Binding-site contacts:
Ligand atom N1 contacts residue TYR270 of chain 1.A at 3.7 Å.
Ligand atom O4' contacts residue TRP133 of chain 1.A at 3.7 Å.
Ligand atom C4 contacts residue TYR270 of chain 1.A at 3.7 Å (hydrophobic).
Ligand atom C5 contacts residue GLY127 of chain 1.A at 3.8 Å.
Ligand atom C2 contacts residue TYR270 of chain 1.A at 4.0 Å (hydrophobic).
Ligand atom O5' contacts residue GLY127 of chain 1.A at 3.2 Å (h-bond).
Ligand atom N1 contacts residue GLY127 of chain 1.A at 3.5 Å.
Ligand atom C5' contacts residue ASP129 of chain 1.A at 4.1 Å.
Ligand atom C6 contacts residue GLY127 of chain 1.A at 3.8 Å.
Ligand atom N1 contacts residue PHE128 of chain 1.A at 4.0 Å.
Ligand atom O2' contacts residue TYR270 of chain 1.A at 3.4 Å.
Ligand atom N3 contacts residue TYR270 of chain 1.A at 4.0 Å.
Ligand atom C2 contacts residue PHE128 of chain 1.A at 3.8 Å (hydrophobic).
Ligand atom N7 contacts residue GLU118 of chain 1.A at 2.5 Å (salt-bridge).
Ligand atom C5 contacts residue TYR270 of chain 1.A at 3.5 Å (hydrophobic).
Ligand atom O5' contacts residue TYR117 of chain 1.A at 4.0 Å.
Ligand atom C2 contacts residue GLY127 of chain 1.A at 3.4 Å.
Ligand atom N9 contacts residue TYR270 of chain 1.A at 3.9 Å.
Ligand atom C6 contacts residue TYR270 of chain 1.A at 3.5 Å (hydrophobic).
Ligand atom N7 contacts residue TYR270 of chain 1.A at 3.4 Å.
Ligand atom C8 contacts residue GLU118 of chain 1.A at 3.1 Å.
Ligand atom C2' contacts residue TYR270 of chain 1.A at 4.1 Å (hydrophobic).
Ligand atom N6 contacts residue GLY127 of chain 1.A at 4.1 Å.
Ligand atom N6 contacts residue TYR270 of chain 1.A at 4.0 Å.
Ligand atom C8 contacts residue TYR117 of chain 1.A at 3.7 Å (hydrophobic).
Ligand atom O5' contacts residue PHE128 of chain 1.A at 3.5 Å.
Ligand atom N3 contacts residue GLY127 of chain 1.A at 3.5 Å (h-bond).
Ligand atom C5 contacts residue GLU118 of chain 1.A at 3.7 Å.
Ligand atom C1' contacts residue TRP133 of chain 1.A at 3.9 Å (hydrophobic).
Ligand atom C8 contacts residue TRP133 of chain 1.A at 3.7 Å (hydrophobic).
Ligand atom O5' contacts residue THR130 of chain 1.A at 4.2 Å.
Ligand atom O5' contacts residue ASP129 of chain 1.A at 3.0 Å (salt-bridge).
Ligand atom C4' contacts residue TRP133 of chain 1.A at 3.9 Å (hydrophobic).
Ligand atom N6 contacts residue VAL269 of chain 1.A at 4.0 Å.
Ligand atom C6 contacts residue GLU118 of chain 1.A at 3.9 Å.
Ligand atom C4 contacts residue GLY127 of chain 1.A at 3.6 Å.
Ligand atom C5 contacts residue TYR117 of chain 1.A at 4.0 Å (hydrophobic).
Ligand atom N6 contacts residue GLU118 of chain 1.A at 3.0 Å (salt-bridge).
Ligand atom C8 contacts residue TYR270 of chain 1.A at 3.8 Å (hydrophobic).
Ligand atom N7 contacts residue TYR117 of chain 1.A at 3.6 Å.

This protein binds this small molecule.
Small molecule (SMILES): Nc1ncnc2c1ncn2[C@@H]1O[C@H](CO)[C@@H](O)[C@H]1O

Sequence of chain 1.A:
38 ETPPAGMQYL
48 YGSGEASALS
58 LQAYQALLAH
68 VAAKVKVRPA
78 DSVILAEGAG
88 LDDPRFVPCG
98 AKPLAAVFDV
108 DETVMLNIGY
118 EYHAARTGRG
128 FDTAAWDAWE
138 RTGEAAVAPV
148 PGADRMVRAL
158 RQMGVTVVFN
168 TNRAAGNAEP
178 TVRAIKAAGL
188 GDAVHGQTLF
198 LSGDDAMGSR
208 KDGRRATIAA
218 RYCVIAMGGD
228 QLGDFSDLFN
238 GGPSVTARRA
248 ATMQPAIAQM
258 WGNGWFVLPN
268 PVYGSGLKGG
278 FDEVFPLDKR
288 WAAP